Sequence of chain 1.A:
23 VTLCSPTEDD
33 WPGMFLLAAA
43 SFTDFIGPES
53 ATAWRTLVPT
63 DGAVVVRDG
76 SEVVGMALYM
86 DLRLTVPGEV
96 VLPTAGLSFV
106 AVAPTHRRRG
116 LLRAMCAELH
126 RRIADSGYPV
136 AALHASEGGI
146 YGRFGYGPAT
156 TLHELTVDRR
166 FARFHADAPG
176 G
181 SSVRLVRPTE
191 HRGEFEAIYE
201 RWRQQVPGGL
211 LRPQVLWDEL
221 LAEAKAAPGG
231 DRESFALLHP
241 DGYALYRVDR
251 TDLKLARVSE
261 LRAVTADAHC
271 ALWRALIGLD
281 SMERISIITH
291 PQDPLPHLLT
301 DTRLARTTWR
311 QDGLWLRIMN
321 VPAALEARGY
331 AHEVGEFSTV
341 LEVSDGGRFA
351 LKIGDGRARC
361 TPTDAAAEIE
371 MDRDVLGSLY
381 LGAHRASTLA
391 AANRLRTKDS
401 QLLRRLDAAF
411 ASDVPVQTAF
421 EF

A protein and the small-molecule ligand that binds it are described below.
Small molecule (SMILES): O=C(CCCN1CC=C(n2c(=O)[nH]c3ccccc32)CC1)c1ccc(F)cc1

Binding-site contacts:
Ligand atom F01 contacts residue TRP56 of chain 1.A at 3.8 Å.
Ligand atom C03 contacts residue TRP56 of chain 1.A at 3.7 Å (hydrophobic).
Ligand atom C09 contacts residue GOL1 of chain 1.J at 3.3 Å.
Ligand atom C02 contacts residue TRP56 of chain 1.A at 3.8 Å (hydrophobic).
Ligand atom C05 contacts residue TRP56 of chain 1.A at 3.9 Å (hydrophobic).
Ligand atom C07 contacts residue PHE422 of chain 1.A at 3.5 Å (hydrophobic).
Ligand atom C24 contacts residue GLU421 of chain 1.A at 3.8 Å.
Ligand atom C09 contacts residue PHE422 of chain 1.A at 3.6 Å (hydrophobic).
Ligand atom C16 contacts residue ILE48 of chain 1.A at 3.8 Å (hydrophobic).
Ligand atom C28 contacts residue ALA53 of chain 1.A at 3.3 Å (hydrophobic).
Ligand atom C08 contacts residue GOL1 of chain 1.J at 4.0 Å.
Ligand atom C02 contacts residue ARG57 of chain 1.A at 3.8 Å.
Ligand atom C25 contacts residue GLU421 of chain 1.A at 3.9 Å.
Ligand atom N10 contacts residue GOL1 of chain 1.J at 3.6 Å.
Ligand atom C04 contacts residue SER103 of chain 1.A at 3.7 Å.
Ligand atom C27 contacts residue ALA53 of chain 1.A at 3.8 Å (hydrophobic).
Ligand atom C02 contacts residue ALA53 of chain 1.A at 3.8 Å (hydrophobic).
Ligand atom C16 contacts residue ASP46 of chain 1.A at 3.7 Å.
Ligand atom C17 contacts residue GLU223 of chain 1.A at 3.9 Å.
Ligand atom C12 contacts residue ILE48 of chain 1.A at 3.9 Å (hydrophobic).
Ligand atom C06 contacts residue PHE104 of chain 1.A at 3.8 Å (hydrophobic).
Ligand atom C16 contacts residue GLU223 of chain 1.A at 3.7 Å.
Ligand atom C03 contacts residue LEU83 of chain 1.A at 3.8 Å (hydrophobic).
Ligand atom F01 contacts residue VAL60 of chain 1.A at 3.4 Å.
Ligand atom C04 contacts residue TRP56 of chain 1.A at 3.7 Å (hydrophobic).
Ligand atom F01 contacts residue ARG57 of chain 1.A at 3.3 Å.
Ligand atom O26 contacts residue PHE104 of chain 1.A at 3.6 Å.
Ligand atom C11 contacts residue TRP56 of chain 1.A at 3.8 Å (hydrophobic).
Ligand atom O26 contacts residue ILE48 of chain 1.A at 3.6 Å.
Ligand atom F01 contacts residue LEU83 of chain 1.A at 3.7 Å.
Ligand atom F01 contacts residue ALA53 of chain 1.A at 3.9 Å.
Ligand atom C07 contacts residue SER103 of chain 1.A at 3.3 Å.
Ligand atom C27 contacts residue PHE104 of chain 1.A at 3.4 Å (hydrophobic).
Ligand atom C08 contacts residue PHE422 of chain 1.A at 4.0 Å (hydrophobic).
Ligand atom C03 contacts residue MET85 of chain 1.A at 4.0 Å (hydrophobic).
Ligand atom C08 contacts residue TRP56 of chain 1.A at 3.9 Å (hydrophobic).
Ligand atom C15 contacts residue GLU223 of chain 1.A at 3.9 Å.
Ligand atom C05 contacts residue PHE104 of chain 1.A at 3.6 Å (hydrophobic).
Ligand atom C17 contacts residue ASP46 of chain 1.A at 3.5 Å.
Ligand atom O26 contacts residue GOL1 of chain 1.J at 3.9 Å.